Sequence of chain 1.A:
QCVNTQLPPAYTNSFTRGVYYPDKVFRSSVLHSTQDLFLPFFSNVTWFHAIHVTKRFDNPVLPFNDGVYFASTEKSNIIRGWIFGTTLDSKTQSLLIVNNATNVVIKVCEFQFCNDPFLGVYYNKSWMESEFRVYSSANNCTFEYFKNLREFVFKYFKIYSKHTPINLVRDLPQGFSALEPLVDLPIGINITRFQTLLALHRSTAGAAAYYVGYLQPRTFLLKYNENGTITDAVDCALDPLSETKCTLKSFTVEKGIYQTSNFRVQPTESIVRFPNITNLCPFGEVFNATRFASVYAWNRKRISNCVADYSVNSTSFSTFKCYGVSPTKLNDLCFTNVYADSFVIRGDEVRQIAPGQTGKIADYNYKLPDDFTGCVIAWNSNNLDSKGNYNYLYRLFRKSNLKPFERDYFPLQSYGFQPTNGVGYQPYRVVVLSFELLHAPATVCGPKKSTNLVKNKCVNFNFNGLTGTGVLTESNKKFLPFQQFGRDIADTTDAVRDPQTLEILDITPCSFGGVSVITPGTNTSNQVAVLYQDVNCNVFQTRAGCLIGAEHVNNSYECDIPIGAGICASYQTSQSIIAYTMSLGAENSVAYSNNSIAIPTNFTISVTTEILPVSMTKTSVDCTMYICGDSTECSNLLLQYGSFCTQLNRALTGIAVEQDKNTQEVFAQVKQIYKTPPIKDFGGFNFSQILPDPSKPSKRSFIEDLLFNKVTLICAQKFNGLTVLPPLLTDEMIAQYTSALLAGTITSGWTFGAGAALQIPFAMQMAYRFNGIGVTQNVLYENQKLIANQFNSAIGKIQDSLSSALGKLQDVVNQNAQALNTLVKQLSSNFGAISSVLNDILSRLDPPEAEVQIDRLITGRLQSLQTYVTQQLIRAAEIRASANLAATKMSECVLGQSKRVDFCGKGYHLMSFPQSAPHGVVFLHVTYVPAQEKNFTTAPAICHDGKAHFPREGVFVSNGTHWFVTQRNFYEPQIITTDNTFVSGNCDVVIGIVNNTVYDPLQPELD

This small molecule binds to this protein.
Small molecule (SMILES): CC(=O)N[C@@H]1[C@@H](O)[C@H](O)[C@@H](CO)O[C@H]1O

Binding-site contacts:
Ligand atom O5 contacts residue ASN1098 of chain 1.A at 2.2 Å (h-bond).
Ligand atom C5 contacts residue HIS1101 of chain 1.A at 3.5 Å.
Ligand atom C1 contacts residue ASN1098 of chain 1.A at 1.5 Å.
Ligand atom C3 contacts residue ASN1098 of chain 1.A at 3.7 Å.
Ligand atom C6 contacts residue HIS1101 of chain 1.A at 3.6 Å.
Ligand atom C6 contacts residue PHE1103 of chain 1.A at 3.8 Å (hydrophobic).
Ligand atom C4 contacts residue ASN1098 of chain 1.A at 4.0 Å.
Ligand atom C5 contacts residue ASN1098 of chain 1.A at 3.6 Å.
Ligand atom C2 contacts residue THR1100 of chain 1.A at 3.5 Å.
Ligand atom O5 contacts residue HIS1101 of chain 1.A at 3.5 Å (h-bond).
Ligand atom O6 contacts residue PHE1103 of chain 1.A at 3.5 Å.
Ligand atom O5 contacts residue PHE1103 of chain 1.A at 4.2 Å.
Ligand atom C3 contacts residue THR1100 of chain 1.A at 4.1 Å.
Ligand atom C1 contacts residue THR1100 of chain 1.A at 2.7 Å.
Ligand atom O5 contacts residue THR1100 of chain 1.A at 3.7 Å.
Ligand atom O7 contacts residue ASN1098 of chain 1.A at 4.2 Å.
Ligand atom N2 contacts residue THR1100 of chain 1.A at 3.4 Å (h-bond).
Ligand atom N2 contacts residue ASN1098 of chain 1.A at 2.7 Å (h-bond).
Ligand atom C2 contacts residue ASN1098 of chain 1.A at 2.2 Å.
Ligand atom C1 contacts residue HIS1101 of chain 1.A at 3.8 Å.
Ligand atom C8 contacts residue ASN1098 of chain 1.A at 3.7 Å.
Ligand atom C7 contacts residue ASN1098 of chain 1.A at 3.6 Å.
Ligand atom C5 contacts residue THR1100 of chain 1.A at 4.2 Å.